Sequence of chain 6.C:
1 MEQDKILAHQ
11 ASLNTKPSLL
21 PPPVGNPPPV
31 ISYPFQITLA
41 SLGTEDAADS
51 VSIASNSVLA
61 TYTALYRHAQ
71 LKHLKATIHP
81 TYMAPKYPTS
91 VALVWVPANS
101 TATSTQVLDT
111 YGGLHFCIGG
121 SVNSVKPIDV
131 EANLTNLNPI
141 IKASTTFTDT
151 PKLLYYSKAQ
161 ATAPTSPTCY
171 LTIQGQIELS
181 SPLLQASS

This protein binds this small molecule.
Small molecule (SMILES): O=c1ccn([C@@H]2O[C@H](CO[P](=O)(O)O[C@H]3[C@@H](O)[C@H](n4ccc(=O)[nH]c4=O)O[C@@H]3COP(=O)(O)O)[C@@H](O)[C@H]2O)c(=O)[nH]1

Binding-site contacts:
Ligand atom C6 contacts residue TYR111 of chain 10.C at 3.1 Å (hydrophobic).
Ligand atom C6 contacts residue GLY112 of chain 10.C at 2.2 Å.
Ligand atom O4 contacts residue VAL107 of chain 10.C at 1.8 Å.
Ligand atom C6 contacts residue GLY113 of chain 10.C at 1.8 Å.
Ligand atom C2 contacts residue GLY113 of chain 10.C at 2.8 Å.
Ligand atom C5 contacts residue THR110 of chain 10.C at 2.9 Å.
Ligand atom N3 contacts residue LEU93 of chain 10.C at 1.6 Å (h-bond).
Ligand atom C5 contacts residue GLY113 of chain 10.C at 1.2 Å.
Ligand atom O4 contacts residue LEU114 of chain 10.C at 2.8 Å (h-bond).
Ligand atom C1' contacts residue TRP95 of chain 10.C at 2.4 Å (hydrophobic).
Ligand atom N1 contacts residue GLY112 of chain 10.C at 2.9 Å (h-bond).
Ligand atom O3' contacts residue GLU131 of chain 10.C at 2.8 Å (salt-bridge).
Ligand atom O4 contacts residue GLU131 of chain 10.C at 2.6 Å (salt-bridge).
Ligand atom O4' contacts residue TRP95 of chain 10.C at 2.8 Å (h-bond).
Ligand atom O2' contacts residue TRP95 of chain 10.C at 2.5 Å.
Ligand atom C4 contacts residue GLY113 of chain 10.C at 1.2 Å.
Ligand atom C5 contacts residue GLY112 of chain 10.C at 2.6 Å.
Ligand atom C4 contacts residue LEU93 of chain 10.C at 2.9 Å (hydrophobic).
Ligand atom N1 contacts residue VAL94 of chain 10.C at 1.9 Å.
Ligand atom N3 contacts residue VAL94 of chain 10.C at 2.3 Å.
Ligand atom O4' contacts residue VAL94 of chain 10.C at 2.7 Å.
Ligand atom C2 contacts residue VAL94 of chain 10.C at 1.7 Å (hydrophobic).
Ligand atom C5 contacts residue VAL94 of chain 10.C at 2.5 Å (hydrophobic).
Ligand atom O5' contacts residue ASN133 of chain 10.C at 2.9 Å (h-bond).
Ligand atom C6 contacts residue VAL94 of chain 10.C at 1.8 Å (hydrophobic).
Ligand atom C1' contacts residue VAL94 of chain 10.C at 2.6 Å (hydrophobic).
Ligand atom N1 contacts residue GLY113 of chain 10.C at 2.8 Å.
Ligand atom N3 contacts residue GLY113 of chain 10.C at 2.1 Å.
Ligand atom C4' contacts residue TRP95 of chain 10.C at 3.0 Å (hydrophobic).
Ligand atom OP2 contacts residue ASN133 of chain 10.C at 2.5 Å.
Ligand atom O2 contacts residue VAL94 of chain 10.C at 1.5 Å.
Ligand atom N3 contacts residue VAL107 of chain 10.C at 2.9 Å.
Ligand atom C2 contacts residue LEU93 of chain 10.C at 2.0 Å (hydrophobic).
Ligand atom O4 contacts residue GLY113 of chain 10.C at 2.0 Å.
Ligand atom C4 contacts residue VAL94 of chain 10.C at 2.8 Å (hydrophobic).
Ligand atom N3 contacts residue LEU114 of chain 10.C at 2.9 Å (h-bond).
Ligand atom OP1 contacts residue ASN136 of chain 10.C at 2.4 Å (h-bond).
Ligand atom O2 contacts residue LEU93 of chain 10.C at 1.9 Å (h-bond).
Ligand atom C4 contacts residue LEU114 of chain 10.C at 2.8 Å (hydrophobic).
Ligand atom C4 contacts residue VAL107 of chain 10.C at 2.6 Å (hydrophobic).

Sequence of chain 10.D:
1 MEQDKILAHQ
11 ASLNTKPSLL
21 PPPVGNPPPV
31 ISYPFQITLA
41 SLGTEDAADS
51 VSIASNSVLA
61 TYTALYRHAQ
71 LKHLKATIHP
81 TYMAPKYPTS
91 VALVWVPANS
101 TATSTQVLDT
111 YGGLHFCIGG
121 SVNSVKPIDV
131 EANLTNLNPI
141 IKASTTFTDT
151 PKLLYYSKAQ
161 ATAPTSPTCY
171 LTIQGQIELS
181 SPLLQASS

Sequence of chain 10.C:
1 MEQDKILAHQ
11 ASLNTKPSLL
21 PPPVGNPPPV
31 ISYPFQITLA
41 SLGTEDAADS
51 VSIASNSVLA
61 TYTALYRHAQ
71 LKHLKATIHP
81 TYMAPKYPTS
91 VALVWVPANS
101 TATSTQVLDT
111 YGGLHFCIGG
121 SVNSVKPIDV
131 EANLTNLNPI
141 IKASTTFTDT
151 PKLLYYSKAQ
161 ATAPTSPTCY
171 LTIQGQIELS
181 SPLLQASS